Binding-site contacts:
Ligand atom C7 contacts residue ASN218 of chain 1.A at 3.8 Å.
Ligand atom C5 contacts residue ASN218 of chain 1.A at 3.7 Å.
Ligand atom C4 contacts residue ASN218 of chain 1.A at 4.2 Å.
Ligand atom O7 contacts residue ASN218 of chain 1.A at 4.3 Å.
Ligand atom C8 contacts residue GLY216 of chain 1.A at 3.7 Å.
Ligand atom O3 contacts residue GLU449 of chain 1.B at 2.8 Å (salt-bridge).
Ligand atom C1 contacts residue ASN218 of chain 1.A at 1.4 Å.
Ligand atom C7 contacts residue GLU449 of chain 1.B at 4.4 Å.
Ligand atom N2 contacts residue ASN218 of chain 1.A at 2.9 Å (h-bond).
Ligand atom C2 contacts residue ASN218 of chain 1.A at 2.5 Å.
Ligand atom C3 contacts residue GLU449 of chain 1.B at 4.0 Å.
Ligand atom O7 contacts residue GLU449 of chain 1.B at 4.4 Å.
Ligand atom C3 contacts residue ASN218 of chain 1.A at 3.8 Å.
Ligand atom O5 contacts residue ASN218 of chain 1.A at 2.4 Å (h-bond).

The protein below binds the small molecule below.
Small molecule (SMILES): CC(=O)N[C@@H]1[C@@H](O)[C@H](O)[C@@H](CO)O[C@H]1O

Sequence of chain 1.A:
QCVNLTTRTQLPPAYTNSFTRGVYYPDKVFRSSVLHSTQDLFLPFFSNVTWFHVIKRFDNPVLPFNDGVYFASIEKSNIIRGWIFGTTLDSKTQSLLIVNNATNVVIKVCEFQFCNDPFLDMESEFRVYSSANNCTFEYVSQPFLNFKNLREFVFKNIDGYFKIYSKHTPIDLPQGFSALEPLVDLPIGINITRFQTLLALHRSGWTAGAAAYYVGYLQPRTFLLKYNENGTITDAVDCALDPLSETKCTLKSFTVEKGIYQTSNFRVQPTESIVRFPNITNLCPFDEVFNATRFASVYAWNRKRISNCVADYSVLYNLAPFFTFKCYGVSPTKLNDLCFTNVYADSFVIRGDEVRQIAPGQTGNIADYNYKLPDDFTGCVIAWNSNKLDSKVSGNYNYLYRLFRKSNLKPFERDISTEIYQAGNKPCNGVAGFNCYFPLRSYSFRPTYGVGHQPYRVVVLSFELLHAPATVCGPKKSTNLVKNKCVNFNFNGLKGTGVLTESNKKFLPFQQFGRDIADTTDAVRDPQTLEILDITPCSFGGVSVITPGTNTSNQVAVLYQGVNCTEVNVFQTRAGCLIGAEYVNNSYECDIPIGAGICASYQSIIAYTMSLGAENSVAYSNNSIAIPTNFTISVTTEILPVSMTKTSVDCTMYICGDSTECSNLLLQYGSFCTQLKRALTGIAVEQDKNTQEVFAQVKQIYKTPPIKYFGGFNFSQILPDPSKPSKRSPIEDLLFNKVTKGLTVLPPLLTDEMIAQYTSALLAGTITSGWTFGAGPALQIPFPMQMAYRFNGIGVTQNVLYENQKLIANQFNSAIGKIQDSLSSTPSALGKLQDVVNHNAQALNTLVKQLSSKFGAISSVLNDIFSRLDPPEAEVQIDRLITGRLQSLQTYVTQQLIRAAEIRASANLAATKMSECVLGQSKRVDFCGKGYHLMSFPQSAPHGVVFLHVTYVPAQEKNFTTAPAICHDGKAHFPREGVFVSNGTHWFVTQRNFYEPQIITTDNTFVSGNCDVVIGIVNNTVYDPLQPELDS

Sequence of chain 1.B:
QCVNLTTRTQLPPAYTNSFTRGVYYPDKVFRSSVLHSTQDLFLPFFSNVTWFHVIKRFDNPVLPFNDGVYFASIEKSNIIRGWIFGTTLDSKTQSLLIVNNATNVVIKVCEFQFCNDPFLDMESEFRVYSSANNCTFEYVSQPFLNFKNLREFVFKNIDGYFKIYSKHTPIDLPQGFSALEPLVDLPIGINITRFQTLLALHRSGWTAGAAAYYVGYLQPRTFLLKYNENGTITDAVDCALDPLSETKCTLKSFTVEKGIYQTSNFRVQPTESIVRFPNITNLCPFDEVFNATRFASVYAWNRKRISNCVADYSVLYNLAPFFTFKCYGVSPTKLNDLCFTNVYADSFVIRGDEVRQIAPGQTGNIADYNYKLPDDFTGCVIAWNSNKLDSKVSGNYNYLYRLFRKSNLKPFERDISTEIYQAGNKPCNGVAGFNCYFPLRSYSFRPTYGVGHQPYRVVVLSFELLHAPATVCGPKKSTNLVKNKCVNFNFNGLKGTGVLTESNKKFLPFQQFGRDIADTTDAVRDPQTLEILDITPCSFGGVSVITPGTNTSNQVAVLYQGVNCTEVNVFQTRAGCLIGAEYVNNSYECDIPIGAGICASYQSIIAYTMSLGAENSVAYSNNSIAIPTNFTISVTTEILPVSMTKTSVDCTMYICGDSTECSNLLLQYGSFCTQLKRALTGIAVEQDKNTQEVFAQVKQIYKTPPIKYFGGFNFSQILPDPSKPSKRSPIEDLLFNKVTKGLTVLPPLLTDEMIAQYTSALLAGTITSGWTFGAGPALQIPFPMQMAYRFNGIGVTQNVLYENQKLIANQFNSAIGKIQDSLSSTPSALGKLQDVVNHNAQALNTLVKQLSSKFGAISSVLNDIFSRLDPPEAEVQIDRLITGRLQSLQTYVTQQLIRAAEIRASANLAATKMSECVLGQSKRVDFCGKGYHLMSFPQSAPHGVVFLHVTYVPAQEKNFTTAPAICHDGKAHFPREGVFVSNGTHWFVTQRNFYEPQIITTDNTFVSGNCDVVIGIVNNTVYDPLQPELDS